Sequence of chain 1.F:
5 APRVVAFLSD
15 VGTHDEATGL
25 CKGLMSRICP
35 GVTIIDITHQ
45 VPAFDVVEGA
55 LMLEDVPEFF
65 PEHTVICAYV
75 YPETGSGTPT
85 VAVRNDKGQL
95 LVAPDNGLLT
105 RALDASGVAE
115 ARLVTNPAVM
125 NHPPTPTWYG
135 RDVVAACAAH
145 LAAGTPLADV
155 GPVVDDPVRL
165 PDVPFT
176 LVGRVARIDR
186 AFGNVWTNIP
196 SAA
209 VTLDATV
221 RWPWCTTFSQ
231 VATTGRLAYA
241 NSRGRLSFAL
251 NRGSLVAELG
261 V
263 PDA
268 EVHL

Binding-site contacts:
Ligand atom C5' contacts residue THR131 of chain 1.F at 3.2 Å.
Ligand atom C4 contacts residue PHE48 of chain 1.F at 3.4 Å (hydrophobic).
Ligand atom C2' contacts residue PHE187 of chain 1.D at 3.6 Å (hydrophobic).
Ligand atom N3 contacts residue PHE48 of chain 1.F at 3.3 Å.
Ligand atom N7 contacts residue PHE187 of chain 1.D at 3.6 Å.
Ligand atom C6 contacts residue PHE48 of chain 1.F at 3.4 Å (hydrophobic).
Ligand atom C6 contacts residue PHE228 of chain 1.D at 3.2 Å (hydrophobic).
Ligand atom C2 contacts residue PHE48 of chain 1.F at 3.2 Å (hydrophobic).
Ligand atom N3 contacts residue PHE228 of chain 1.D at 3.6 Å.
Ligand atom N9 contacts residue PHE228 of chain 1.D at 3.7 Å.
Ligand atom O3' contacts residue TYR75 of chain 1.F at 3.1 Å (h-bond).
Ligand atom N6 contacts residue PHE228 of chain 1.D at 3.3 Å.
Ligand atom O3' contacts residue TYR73 of chain 1.F at 3.4 Å.
Ligand atom C1 contacts residue PHE228 of chain 1.D at 3.4 Å (hydrophobic).
Ligand atom C8 contacts residue PHE228 of chain 1.D at 3.6 Å (hydrophobic).
Ligand atom N6 contacts residue ASN189 of chain 1.D at 2.9 Å (h-bond).
Ligand atom C1 contacts residue ARG252 of chain 1.D at 3.2 Å.
Ligand atom C1 contacts residue PHE48 of chain 1.F at 3.3 Å (hydrophobic).
Ligand atom O5' contacts residue TYR133 of chain 1.F at 3.6 Å.
Ligand atom O4' contacts residue THR131 of chain 1.F at 3.7 Å.
Ligand atom C5 contacts residue PHE228 of chain 1.D at 3.5 Å (hydrophobic).
Ligand atom C4 contacts residue PHE228 of chain 1.D at 3.5 Å (hydrophobic).
Ligand atom C5' contacts residue TRP132 of chain 1.F at 3.6 Å (hydrophobic).
Ligand atom C5 contacts residue PHE48 of chain 1.F at 3.4 Å (hydrophobic).
Ligand atom O2' contacts residue ASP14 of chain 1.F at 2.9 Å (salt-bridge).
Ligand atom C3' contacts residue ASP14 of chain 1.F at 3.7 Å.
Ligand atom N7 contacts residue ASN189 of chain 1.D at 2.9 Å (h-bond).
Ligand atom O4' contacts residue THR78 of chain 1.F at 3.5 Å.
Ligand atom C2 contacts residue PHE228 of chain 1.D at 3.5 Å (hydrophobic).
Ligand atom N6 contacts residue LEU250 of chain 1.D at 3.0 Å (h-bond).
Ligand atom O5' contacts residue GLY134 of chain 1.F at 3.1 Å (h-bond).
Ligand atom O3' contacts residue ASP14 of chain 1.F at 3.0 Å (salt-bridge).
Ligand atom N3 contacts residue PRO76 of chain 1.F at 3.4 Å.
Ligand atom C8 contacts residue PHE187 of chain 1.D at 3.5 Å (hydrophobic).
Ligand atom C4' contacts residue TYR75 of chain 1.F at 3.2 Å (hydrophobic).
Ligand atom O4' contacts residue TYR75 of chain 1.F at 3.4 Å (h-bond).
Ligand atom C1' contacts residue TYR75 of chain 1.F at 3.3 Å (hydrophobic).
Ligand atom O5' contacts residue TRP132 of chain 1.F at 3.6 Å.
Ligand atom N7 contacts residue PHE228 of chain 1.D at 3.3 Å.
Ligand atom O2' contacts residue TYR75 of chain 1.F at 3.6 Å (h-bond).

Sequence of chain 1.D:
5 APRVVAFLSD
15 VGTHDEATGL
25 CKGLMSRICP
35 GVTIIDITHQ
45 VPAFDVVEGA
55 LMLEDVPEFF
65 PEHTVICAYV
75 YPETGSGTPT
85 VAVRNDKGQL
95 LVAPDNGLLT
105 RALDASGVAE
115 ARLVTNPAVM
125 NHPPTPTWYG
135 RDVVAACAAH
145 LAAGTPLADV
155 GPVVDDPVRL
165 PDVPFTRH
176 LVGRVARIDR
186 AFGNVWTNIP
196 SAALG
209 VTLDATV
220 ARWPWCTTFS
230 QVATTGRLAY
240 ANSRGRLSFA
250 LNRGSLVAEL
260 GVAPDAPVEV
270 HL

The protein below binds the small molecule below.
Small molecule (SMILES): Nc1ccnc2c1ncn2[C@@H]1O[C@H](CO)[C@@H](O)[C@H]1O